Binding-site contacts:
Ligand atom C18 contacts residue PHE312 of chain 1.C at 3.2 Å (hydrophobic).
Ligand atom C26 contacts residue THR241 of chain 1.C at 3.9 Å.
Ligand atom C6 contacts residue PHE312 of chain 1.C at 3.2 Å (hydrophobic).
Ligand atom O3 contacts residue PHE423 of chain 1.C at 3.5 Å.
Ligand atom C21 contacts residue PHE312 of chain 1.C at 3.3 Å (hydrophobic).
Ligand atom C17 contacts residue PHE312 of chain 1.C at 3.9 Å (hydrophobic).
Ligand atom C16 contacts residue VAL240 of chain 1.C at 3.7 Å (hydrophobic).
Ligand atom C5 contacts residue PHE312 of chain 1.C at 3.2 Å (hydrophobic).
Ligand atom C11 contacts residue HIS222 of chain 1.C at 3.6 Å.
Ligand atom C15 contacts residue LEU237 of chain 1.C at 3.6 Å (hydrophobic).
Ligand atom O2 contacts residue ALA424 of chain 1.C at 3.8 Å.
Ligand atom C16 contacts residue PHE214 of chain 1.C at 3.5 Å (hydrophobic).
Ligand atom O2 contacts residue PHE218 of chain 1.C at 3.9 Å.
Ligand atom C4 contacts residue PHE312 of chain 1.C at 3.3 Å (hydrophobic).
Ligand atom C2 contacts residue PHE312 of chain 1.C at 3.1 Å (hydrophobic).
Ligand atom N1 contacts residue TYR319 of chain 1.C at 3.4 Å.
Ligand atom O1 contacts residue PHE312 of chain 1.C at 3.7 Å.
Ligand atom C1 contacts residue PHE312 of chain 1.C at 3.3 Å (hydrophobic).
Ligand atom C23 contacts residue TRP323 of chain 1.C at 3.2 Å (hydrophobic).
Ligand atom C3 contacts residue PHE312 of chain 1.C at 3.1 Å (hydrophobic).
Ligand atom C25 contacts residue LEU320 of chain 1.C at 3.8 Å (hydrophobic).
Ligand atom O2 contacts residue HIS222 of chain 1.C at 2.8 Å (h-bond).
Ligand atom C26 contacts residue TYR319 of chain 1.C at 3.8 Å (hydrophobic).
Ligand atom C22 contacts residue TRP323 of chain 1.C at 3.5 Å (hydrophobic).
Ligand atom C10 contacts residue PHE312 of chain 1.C at 3.9 Å (hydrophobic).
Ligand atom C25 contacts residue ILE315 of chain 1.C at 3.4 Å (hydrophobic).
Ligand atom C24 contacts residue TYR319 of chain 1.C at 3.5 Å (hydrophobic).
Ligand atom C7 contacts residue PHE312 of chain 1.C at 3.8 Å (hydrophobic).
Ligand atom S1 contacts residue THR241 of chain 1.C at 3.2 Å (h-bond).
Ligand atom O3 contacts residue SER427 of chain 1.C at 3.6 Å.
Ligand atom C19 contacts residue THR241 of chain 1.C at 3.7 Å.
Ligand atom C14 contacts residue HIS222 of chain 1.C at 3.1 Å.
Ligand atom C23 contacts residue MET407 of chain 1.C at 3.7 Å (hydrophobic).
Ligand atom C25 contacts residue TYR319 of chain 1.C at 3.5 Å (hydrophobic).
Ligand atom N1 contacts residue ILE315 of chain 1.C at 4.0 Å.
Ligand atom C20 contacts residue TRP323 of chain 1.C at 3.6 Å (hydrophobic).
Ligand atom S1 contacts residue LEU237 of chain 1.C at 3.5 Å.
Ligand atom C12 contacts residue HIS222 of chain 1.C at 3.3 Å.
Ligand atom O2 contacts residue SER427 of chain 1.C at 3.4 Å (h-bond).
Ligand atom C24 contacts residue LEU320 of chain 1.C at 3.5 Å (hydrophobic).

This protein binds this small molecule.
Small molecule (SMILES): CC(C)(CCCCCCN=C=S)c1cc(O)c2c(c1)OC(C)(C)[C@@H]1CC[C@@H](CO)C[C@@H]21

Sequence of chain 1.C:
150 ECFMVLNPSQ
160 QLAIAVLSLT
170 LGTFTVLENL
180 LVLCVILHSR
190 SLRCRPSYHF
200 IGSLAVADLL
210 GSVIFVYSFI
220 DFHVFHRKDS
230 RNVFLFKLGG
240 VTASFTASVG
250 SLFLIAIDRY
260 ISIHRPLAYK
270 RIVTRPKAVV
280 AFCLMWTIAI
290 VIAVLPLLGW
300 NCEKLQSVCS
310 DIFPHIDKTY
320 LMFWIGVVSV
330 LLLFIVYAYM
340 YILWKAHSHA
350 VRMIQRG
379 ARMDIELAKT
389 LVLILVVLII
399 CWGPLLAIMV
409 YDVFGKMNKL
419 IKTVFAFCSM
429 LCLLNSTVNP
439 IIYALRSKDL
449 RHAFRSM